Sequence of chain 1.A:
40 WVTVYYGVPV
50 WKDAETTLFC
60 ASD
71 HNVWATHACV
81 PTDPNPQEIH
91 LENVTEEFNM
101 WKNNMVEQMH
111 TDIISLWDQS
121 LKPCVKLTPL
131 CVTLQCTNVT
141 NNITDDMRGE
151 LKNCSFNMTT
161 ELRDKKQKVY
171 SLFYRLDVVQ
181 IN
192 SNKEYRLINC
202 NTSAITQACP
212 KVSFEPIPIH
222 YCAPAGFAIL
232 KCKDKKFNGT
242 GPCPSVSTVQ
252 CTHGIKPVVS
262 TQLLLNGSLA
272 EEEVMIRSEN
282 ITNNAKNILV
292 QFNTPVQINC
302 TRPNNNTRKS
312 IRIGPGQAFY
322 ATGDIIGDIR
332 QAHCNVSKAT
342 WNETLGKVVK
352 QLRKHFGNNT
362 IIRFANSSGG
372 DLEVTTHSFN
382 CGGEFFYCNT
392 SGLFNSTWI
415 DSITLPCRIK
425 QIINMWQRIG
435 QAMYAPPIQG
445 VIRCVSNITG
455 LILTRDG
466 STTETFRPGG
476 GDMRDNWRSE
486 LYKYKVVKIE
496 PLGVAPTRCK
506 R

Binding-site contacts:
Ligand atom C4 contacts residue NAG2 of chain 1.H at 4.3 Å.
Ligand atom C4 contacts residue ASN367 of chain 1.A at 4.2 Å.
Ligand atom C8 contacts residue SER368 of chain 1.A at 3.2 Å.
Ligand atom C2 contacts residue ASN367 of chain 1.A at 2.4 Å.
Ligand atom O7 contacts residue ASN390 of chain 1.A at 4.5 Å.
Ligand atom C8 contacts residue SER369 of chain 1.A at 3.7 Å.
Ligand atom O7 contacts residue NAG1 of chain 1.H at 3.0 Å (h-bond).
Ligand atom C7 contacts residue ASN367 of chain 1.A at 3.4 Å.
Ligand atom O7 contacts residue ASN367 of chain 1.A at 3.6 Å (h-bond).
Ligand atom C8 contacts residue NAG1 of chain 1.H at 4.2 Å.
Ligand atom C7 contacts residue NAG1 of chain 1.H at 3.9 Å.
Ligand atom C5 contacts residue ASN367 of chain 1.A at 3.6 Å.
Ligand atom O5 contacts residue ASN367 of chain 1.A at 2.4 Å (h-bond).
Ligand atom O3 contacts residue NAG1 of chain 1.H at 4.2 Å.
Ligand atom C3 contacts residue ASN367 of chain 1.A at 3.6 Å.
Ligand atom C1 contacts residue ASN367 of chain 1.A at 1.4 Å.
Ligand atom N2 contacts residue ASN367 of chain 1.A at 2.8 Å (h-bond).
Ligand atom C7 contacts residue SER368 of chain 1.A at 3.9 Å.
Ligand atom O4 contacts residue NAG2 of chain 1.H at 4.0 Å.
Ligand atom C1 contacts residue SER368 of chain 1.A at 4.2 Å.
Ligand atom C8 contacts residue THR376 of chain 1.A at 3.9 Å.
Ligand atom N2 contacts residue SER368 of chain 1.A at 3.6 Å (h-bond).
Ligand atom C8 contacts residue ASN367 of chain 1.A at 4.5 Å.

This small molecule binds to this protein.
Small molecule (SMILES): CC(=O)N[C@@H]1[C@@H](O)[C@H](O)[C@@H](CO)O[C@H]1O